Sequence of chain 1.D:
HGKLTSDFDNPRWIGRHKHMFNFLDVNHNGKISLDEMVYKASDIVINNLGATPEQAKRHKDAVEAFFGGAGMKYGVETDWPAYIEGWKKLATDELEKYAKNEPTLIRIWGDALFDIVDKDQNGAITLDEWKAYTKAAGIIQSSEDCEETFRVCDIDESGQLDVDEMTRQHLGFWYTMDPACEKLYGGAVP

Binding-site contacts:
Ligand atom C28 contacts residue HIS25 of chain 1.D at 3.6 Å.
Ligand atom O02 contacts residue MET174 of chain 1.D at 3.7 Å.
Ligand atom C09 contacts residue HIS178 of chain 1.D at 3.7 Å.
Ligand atom C19 contacts residue MET45 of chain 1.D at 3.7 Å (hydrophobic).
Ligand atom C09 contacts residue PHE122 of chain 1.D at 3.4 Å (hydrophobic).
Ligand atom C08 contacts residue HIS178 of chain 1.D at 3.5 Å.
Ligand atom C19 contacts residue ALA49 of chain 1.D at 3.5 Å (hydrophobic).
Ligand atom C17 contacts residue TYR141 of chain 1.D at 3.4 Å (hydrophobic).
Ligand atom C30 contacts residue TRP182 of chain 1.D at 3.5 Å (hydrophobic).
Ligand atom C29 contacts residue TRP182 of chain 1.D at 3.7 Å (hydrophobic).
Ligand atom C29 contacts residue MET28 of chain 1.D at 3.5 Å (hydrophobic).
Ligand atom C21 contacts residue LEU32 of chain 1.D at 3.7 Å (hydrophobic).
Ligand atom C07 contacts residue HIS178 of chain 1.D at 3.5 Å.
Ligand atom O03 contacts residue TRP95 of chain 1.D at 2.8 Å (h-bond).
Ligand atom C28 contacts residue MET28 of chain 1.D at 3.5 Å (hydrophobic).
Ligand atom C04 contacts residue LEU121 of chain 1.D at 3.6 Å (hydrophobic).
Ligand atom O01 contacts residue TYR193 of chain 1.D at 3.5 Å (h-bond).
Ligand atom C12 contacts residue TRP117 of chain 1.D at 3.6 Å (hydrophobic).
Ligand atom C28 contacts residue TRP95 of chain 1.D at 3.3 Å (hydrophobic).
Ligand atom C07 contacts residue ILE114 of chain 1.D at 3.5 Å (hydrophobic).
Ligand atom O02 contacts residue GLY118 of chain 1.D at 3.5 Å.
Ligand atom O01 contacts residue TRP182 of chain 1.D at 3.7 Å.
Ligand atom O04 contacts residue TYR193 of chain 1.D at 2.7 Å (h-bond).
Ligand atom C07 contacts residue GLY118 of chain 1.D at 3.5 Å.
Ligand atom O03 contacts residue TYR91 of chain 1.D at 2.4 Å (h-bond).
Ligand atom O01 contacts residue HIS178 of chain 1.D at 3.0 Å.
Ligand atom O03 contacts residue MET28 of chain 1.D at 3.7 Å.
Ligand atom C06 contacts residue HIS178 of chain 1.D at 3.7 Å.
Ligand atom C25 contacts residue MET28 of chain 1.D at 3.5 Å (hydrophobic).
Ligand atom C28 contacts residue TYR91 of chain 1.D at 3.1 Å (hydrophobic).
Ligand atom O03 contacts residue HIS25 of chain 1.D at 2.9 Å (h-bond).
Ligand atom C13 contacts residue TYR141 of chain 1.D at 3.6 Å (hydrophobic).
Ligand atom C29 contacts residue HIS25 of chain 1.D at 3.4 Å.
Ligand atom C03 contacts residue TYR193 of chain 1.D at 3.4 Å (hydrophobic).
Ligand atom C29 contacts residue TRP95 of chain 1.D at 3.4 Å (hydrophobic).
Ligand atom C08 contacts residue GLY118 of chain 1.D at 3.5 Å.
Ligand atom C20 contacts residue LYS48 of chain 1.D at 3.6 Å.
Ligand atom C22 contacts residue MET28 of chain 1.D at 3.5 Å (hydrophobic).
Ligand atom O04 contacts residue ILE147 of chain 1.D at 3.6 Å.
Ligand atom C27 contacts residue TYR91 of chain 1.D at 3.0 Å (hydrophobic).

The small molecule below binds the protein below.
Small molecule (SMILES): O=C1c2cc(-c3ccc(O)cc3)cc(Cc3ccccc3)c2C[C@]1(CO)Cc1ccc(O)cc1